A small-molecule ligand and the protein it binds are described below.
Small molecule (SMILES): C=C(C)CCS[P](=O)(O)OP(=O)(O)O

Binding-site contacts:
Ligand atom P3 contacts residue ARG72 of chain 1.A at 3.8 Å.
Ligand atom O7 contacts residue ARG72 of chain 1.A at 3.2 Å (salt-bridge).
Ligand atom O5 contacts residue ARG199 of chain 1.A at 3.0 Å (salt-bridge).
Ligand atom C13 contacts residue TRP63 of chain 1.A at 3.1 Å (hydrophobic).
Ligand atom P1 contacts residue ARG199 of chain 1.A at 3.7 Å.
Ligand atom C14 contacts residue SER66 of chain 1.A at 3.6 Å.
Ligand atom C11 contacts residue ILE20 of chain 1.A at 3.3 Å (hydrophobic).
Ligand atom C12 contacts residue TRP63 of chain 1.A at 3.4 Å (hydrophobic).
Ligand atom C14 contacts residue TRP63 of chain 1.A at 3.7 Å (hydrophobic).
Ligand atom C10 contacts residue SER201 of chain 1.A at 3.7 Å.
Ligand atom P1 contacts residue GLY243 of chain 2.A at 3.5 Å.
Ligand atom C13 contacts residue 61G1 of chain 1.D at 3.9 Å.
Ligand atom O5 contacts residue GLY243 of chain 2.A at 3.6 Å (h-bond).
Ligand atom O7 contacts residue MG1 of chain 1.B at 2.1 Å.
Ligand atom O4 contacts residue ARG199 of chain 1.A at 2.8 Å (salt-bridge).
Ligand atom O8 contacts residue ARG72 of chain 1.A at 3.3 Å (salt-bridge).
Ligand atom O8 contacts residue GLY243 of chain 2.A at 3.8 Å.
Ligand atom O8 contacts residue ASN69 of chain 1.A at 2.9 Å (h-bond).
Ligand atom O4 contacts residue ARG193 of chain 1.A at 3.0 Å (salt-bridge).
Ligand atom O7 contacts residue ASP21 of chain 1.A at 3.2 Å (salt-bridge).
Ligand atom O2 contacts residue GLY243 of chain 2.A at 3.4 Å.
Ligand atom C11 contacts residue ILE19 of chain 1.A at 3.6 Å (hydrophobic).
Ligand atom C11 contacts residue TRP63 of chain 1.A at 3.5 Å (hydrophobic).
Ligand atom P1 contacts residue SER201 of chain 1.A at 3.5 Å.
Ligand atom O6 contacts residue GLY243 of chain 2.A at 3.0 Å (h-bond).
Ligand atom O5 contacts residue PHE242 of chain 2.A at 3.7 Å.
Ligand atom O7 contacts residue PIS1 of chain 1.C at 2.9 Å (h-bond).
Ligand atom S9 contacts residue ASP21 of chain 1.A at 3.4 Å (salt-bridge).
Ligand atom O6 contacts residue PHE242 of chain 2.A at 3.4 Å (h-bond).
Ligand atom O5 contacts residue SER201 of chain 1.A at 2.7 Å (h-bond).
Ligand atom O6 contacts residue GLY241 of chain 2.A at 3.3 Å.
Ligand atom C13 contacts residue ALA64 of chain 1.A at 3.7 Å (hydrophobic).
Ligand atom O2 contacts residue SER201 of chain 1.A at 3.8 Å.
Ligand atom S9 contacts residue ARG193 of chain 1.A at 3.2 Å (salt-bridge).
Ligand atom C14 contacts residue ASN69 of chain 1.A at 3.1 Å.
Ligand atom C10 contacts residue TRP63 of chain 1.A at 3.3 Å (hydrophobic).
Ligand atom C13 contacts residue ILE20 of chain 1.A at 3.7 Å (hydrophobic).
Ligand atom O4 contacts residue MG1 of chain 1.B at 3.9 Å.
Ligand atom O4 contacts residue SER201 of chain 1.A at 3.8 Å.
Ligand atom P3 contacts residue MG1 of chain 1.B at 3.5 Å.

Sequence of chain 2.A:
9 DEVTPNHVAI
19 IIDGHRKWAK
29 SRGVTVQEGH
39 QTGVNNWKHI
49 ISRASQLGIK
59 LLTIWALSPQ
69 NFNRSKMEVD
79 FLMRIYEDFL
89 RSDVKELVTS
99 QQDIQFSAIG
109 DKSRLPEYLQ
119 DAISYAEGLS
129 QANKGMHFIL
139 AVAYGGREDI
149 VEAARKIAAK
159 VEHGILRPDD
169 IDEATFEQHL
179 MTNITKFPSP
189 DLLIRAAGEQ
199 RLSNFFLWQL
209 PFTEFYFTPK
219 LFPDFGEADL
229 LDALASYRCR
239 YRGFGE

Sequence of chain 1.A:
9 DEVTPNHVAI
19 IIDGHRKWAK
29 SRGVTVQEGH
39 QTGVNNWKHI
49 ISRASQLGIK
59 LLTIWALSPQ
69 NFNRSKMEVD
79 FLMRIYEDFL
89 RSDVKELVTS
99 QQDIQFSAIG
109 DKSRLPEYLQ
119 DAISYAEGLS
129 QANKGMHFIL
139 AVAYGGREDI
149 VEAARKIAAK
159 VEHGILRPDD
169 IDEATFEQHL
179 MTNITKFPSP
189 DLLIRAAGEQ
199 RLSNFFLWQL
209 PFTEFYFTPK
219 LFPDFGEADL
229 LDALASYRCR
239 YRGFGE